Binding-site contacts:
Ligand atom C19 contacts residue SER114 of chain 2.A at 3.1 Å.
Ligand atom C4 contacts residue CYS165 of chain 2.A at 3.6 Å (hydrophobic).
Ligand atom C25 contacts residue HIS182 of chain 2.A at 3.5 Å.
Ligand atom O3 contacts residue HIS272 of chain 2.A at 3.0 Å (h-bond).
Ligand atom C26 contacts residue ALA180 of chain 2.A at 3.9 Å (hydrophobic).
Ligand atom C3 contacts residue TYR24 of chain 2.A at 3.6 Å (hydrophobic).
Ligand atom C1 contacts residue SER114 of chain 2.A at 3.8 Å.
Ligand atom C23 contacts residue HIS182 of chain 2.A at 3.4 Å.
Ligand atom C8 contacts residue TRP163 of chain 2.A at 3.9 Å (hydrophobic).
Ligand atom O1 contacts residue SER114 of chain 2.A at 2.8 Å (h-bond).
Ligand atom C9 contacts residue TRP163 of chain 2.A at 3.3 Å (hydrophobic).
Ligand atom O3 contacts residue HIS182 of chain 2.A at 3.3 Å (h-bond).
Ligand atom O3 contacts residue TYR276 of chain 2.A at 3.5 Å.
Ligand atom C7 contacts residue SER152 of chain 2.A at 3.5 Å.
Ligand atom C18 contacts residue VAL111 of chain 2.A at 3.8 Å (hydrophobic).
Ligand atom C3 contacts residue SER155 of chain 2.A at 3.6 Å.
Ligand atom C25 contacts residue HIS272 of chain 2.A at 3.4 Å.
Ligand atom O2 contacts residue TYR24 of chain 2.A at 3.1 Å (h-bond).
Ligand atom C19 contacts residue ILE148 of chain 2.A at 3.5 Å (hydrophobic).
Ligand atom C27 contacts residue HIS272 of chain 2.A at 3.8 Å.
Ligand atom O1 contacts residue ARG151 of chain 2.A at 2.8 Å (salt-bridge).
Ligand atom C2 contacts residue ACT1 of chain 2.D at 3.9 Å.
Ligand atom C10 contacts residue SER114 of chain 2.A at 3.8 Å.
Ligand atom C6 contacts residue TRP163 of chain 2.A at 3.9 Å (hydrophobic).
Ligand atom C24 contacts residue VAL111 of chain 2.A at 3.7 Å (hydrophobic).
Ligand atom O2 contacts residue SER152 of chain 2.A at 3.3 Å.
Ligand atom C6 contacts residue SER152 of chain 2.A at 3.6 Å.
Ligand atom C2 contacts residue TYR24 of chain 2.A at 3.9 Å (hydrophobic).
Ligand atom C12 contacts residue VAL177 of chain 2.A at 3.8 Å (hydrophobic).
Ligand atom C10 contacts residue SER152 of chain 2.A at 3.9 Å.
Ligand atom C1 contacts residue ARG151 of chain 2.A at 3.8 Å.
Ligand atom C4 contacts residue SER155 of chain 2.A at 3.7 Å.
Ligand atom C5 contacts residue SER152 of chain 2.A at 3.7 Å.
Ligand atom C16 contacts residue MET149 of chain 2.A at 3.9 Å (hydrophobic).
Ligand atom O2 contacts residue SER155 of chain 2.A at 2.8 Å (h-bond).
Ligand atom C27 contacts residue HIS182 of chain 2.A at 3.6 Å.
Ligand atom C23 contacts residue VAL177 of chain 2.A at 3.7 Å (hydrophobic).
Ligand atom C26 contacts residue LEU279 of chain 2.A at 3.9 Å (hydrophobic).
Ligand atom C22 contacts residue HIS182 of chain 2.A at 3.8 Å.
Ligand atom C26 contacts residue HIS182 of chain 2.A at 3.3 Å.

Sequence of chain 2.A:
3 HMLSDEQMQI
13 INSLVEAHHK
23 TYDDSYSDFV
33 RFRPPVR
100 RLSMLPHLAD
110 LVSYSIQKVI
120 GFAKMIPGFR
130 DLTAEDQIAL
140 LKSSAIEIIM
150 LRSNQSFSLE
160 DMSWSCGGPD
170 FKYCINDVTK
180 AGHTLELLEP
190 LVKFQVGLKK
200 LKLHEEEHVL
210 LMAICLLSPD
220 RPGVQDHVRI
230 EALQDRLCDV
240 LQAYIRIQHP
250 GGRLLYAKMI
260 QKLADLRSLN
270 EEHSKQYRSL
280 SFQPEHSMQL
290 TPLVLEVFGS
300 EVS

A small-molecule ligand and the protein it binds are described below.
Small molecule (SMILES): C=C1/C(=C\C=C2/CCC[C@]3(C)C(=C=CCCCC(C)(C)O)CC[C@@H]23)C[C@@H](O)C[C@@H]1O